Sequence of chain 1.A:
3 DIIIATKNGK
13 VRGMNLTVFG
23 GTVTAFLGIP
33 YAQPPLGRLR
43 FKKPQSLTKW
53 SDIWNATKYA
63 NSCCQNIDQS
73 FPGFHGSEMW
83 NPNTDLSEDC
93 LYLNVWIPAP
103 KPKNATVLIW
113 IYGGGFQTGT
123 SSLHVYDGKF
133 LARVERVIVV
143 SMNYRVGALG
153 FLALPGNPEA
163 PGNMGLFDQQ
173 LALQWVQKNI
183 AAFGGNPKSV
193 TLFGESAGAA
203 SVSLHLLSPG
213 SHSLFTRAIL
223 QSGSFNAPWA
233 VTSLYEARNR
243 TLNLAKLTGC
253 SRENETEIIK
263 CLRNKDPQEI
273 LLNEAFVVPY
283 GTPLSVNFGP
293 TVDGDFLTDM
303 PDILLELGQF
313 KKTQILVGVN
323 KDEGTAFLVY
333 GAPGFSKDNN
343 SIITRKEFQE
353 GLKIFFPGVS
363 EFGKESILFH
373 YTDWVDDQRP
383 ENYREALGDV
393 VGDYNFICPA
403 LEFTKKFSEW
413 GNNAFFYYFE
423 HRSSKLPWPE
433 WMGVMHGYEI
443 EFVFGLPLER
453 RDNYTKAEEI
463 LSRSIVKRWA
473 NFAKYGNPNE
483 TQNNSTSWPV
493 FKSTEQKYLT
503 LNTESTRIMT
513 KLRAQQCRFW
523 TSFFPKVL

Binding-site contacts:
Ligand atom C7 contacts residue ASN341 of chain 1.A at 3.5 Å.
Ligand atom O5 contacts residue SER338 of chain 1.A at 3.3 Å.
Ligand atom C3 contacts residue GLY336 of chain 1.A at 3.8 Å.
Ligand atom O5 contacts residue GLY336 of chain 1.A at 4.3 Å.
Ligand atom C6 contacts residue FUC1 of chain 1.L at 2.4 Å.
Ligand atom O5 contacts residue FUC1 of chain 1.L at 4.4 Å.
Ligand atom O6 contacts residue FUC1 of chain 1.L at 2.0 Å (h-bond).
Ligand atom N2 contacts residue GLY336 of chain 1.A at 3.5 Å (h-bond).
Ligand atom C4 contacts residue FUC1 of chain 1.L at 4.1 Å.
Ligand atom O6 contacts residue SER338 of chain 1.A at 4.4 Å.
Ligand atom O4 contacts residue FUC1 of chain 1.L at 3.8 Å.
Ligand atom C7 contacts residue GLY336 of chain 1.A at 4.4 Å.
Ligand atom C1 contacts residue SER338 of chain 1.A at 4.3 Å.
Ligand atom C5 contacts residue SER338 of chain 1.A at 4.2 Å.
Ligand atom O6 contacts residue ASN341 of chain 1.A at 3.2 Å (h-bond).
Ligand atom C4 contacts residue ASN341 of chain 1.A at 4.1 Å.
Ligand atom C5 contacts residue ASN341 of chain 1.A at 3.3 Å.
Ligand atom C1 contacts residue ASN341 of chain 1.A at 1.5 Å.
Ligand atom N2 contacts residue ASN341 of chain 1.A at 3.2 Å (h-bond).
Ligand atom C6 contacts residue ASN341 of chain 1.A at 3.8 Å.
Ligand atom C3 contacts residue ASN341 of chain 1.A at 3.8 Å.
Ligand atom C8 contacts residue ILE344 of chain 1.A at 3.2 Å (hydrophobic).
Ligand atom C2 contacts residue ASN341 of chain 1.A at 2.8 Å.
Ligand atom O7 contacts residue ASN341 of chain 1.A at 3.4 Å (h-bond).
Ligand atom O3 contacts residue GLY336 of chain 1.A at 4.4 Å.
Ligand atom C5 contacts residue FUC1 of chain 1.L at 3.5 Å.
Ligand atom C1 contacts residue GLY336 of chain 1.A at 4.3 Å.
Ligand atom O5 contacts residue ASN341 of chain 1.A at 1.9 Å (h-bond).
Ligand atom C2 contacts residue GLY336 of chain 1.A at 4.0 Å.

The small molecule below binds the protein below.
Small molecule (SMILES): CC(=O)N[C@@H]1[C@@H](O)[C@H](O)[C@@H](CO)O[C@H]1O